This protein binds this small molecule.
Small molecule (SMILES): CC(=O)N[C@@H]1[C@@H](O)[C@H](O)[C@@H](CO)O[C@H]1O

Sequence of chain 1.B:
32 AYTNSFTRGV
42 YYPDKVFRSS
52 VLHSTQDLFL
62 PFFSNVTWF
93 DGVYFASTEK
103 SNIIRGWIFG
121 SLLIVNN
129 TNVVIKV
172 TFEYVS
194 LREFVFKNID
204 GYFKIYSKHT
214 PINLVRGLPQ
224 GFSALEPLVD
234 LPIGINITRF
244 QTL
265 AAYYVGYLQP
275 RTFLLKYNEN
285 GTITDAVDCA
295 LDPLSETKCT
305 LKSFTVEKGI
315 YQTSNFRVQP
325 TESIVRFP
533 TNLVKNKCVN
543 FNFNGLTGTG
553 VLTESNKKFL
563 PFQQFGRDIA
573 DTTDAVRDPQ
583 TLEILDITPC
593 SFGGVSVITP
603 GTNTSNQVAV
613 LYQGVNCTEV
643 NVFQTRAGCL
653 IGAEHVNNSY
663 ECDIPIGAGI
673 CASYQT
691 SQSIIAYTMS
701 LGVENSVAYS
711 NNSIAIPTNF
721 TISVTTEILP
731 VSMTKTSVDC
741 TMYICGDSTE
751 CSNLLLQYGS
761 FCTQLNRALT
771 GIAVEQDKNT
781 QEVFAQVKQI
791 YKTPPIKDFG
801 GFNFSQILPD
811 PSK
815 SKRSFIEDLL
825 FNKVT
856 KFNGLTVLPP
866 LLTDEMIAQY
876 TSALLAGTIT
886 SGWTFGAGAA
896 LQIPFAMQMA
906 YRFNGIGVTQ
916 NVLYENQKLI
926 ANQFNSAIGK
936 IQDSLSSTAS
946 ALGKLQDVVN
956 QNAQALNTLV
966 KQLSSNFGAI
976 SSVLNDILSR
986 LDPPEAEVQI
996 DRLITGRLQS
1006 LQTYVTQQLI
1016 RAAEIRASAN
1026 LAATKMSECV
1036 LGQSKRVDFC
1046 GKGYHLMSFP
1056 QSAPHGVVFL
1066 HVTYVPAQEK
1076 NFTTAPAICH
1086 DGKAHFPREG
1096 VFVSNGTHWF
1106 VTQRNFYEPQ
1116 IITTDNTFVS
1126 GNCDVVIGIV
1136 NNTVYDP

Binding-site contacts:
Ligand atom O7 contacts residue ASN719 of chain 1.B at 3.8 Å.
Ligand atom O5 contacts residue LEU924 of chain 1.B at 4.4 Å.
Ligand atom C2 contacts residue GLN1073 of chain 1.B at 4.2 Å.
Ligand atom C6 contacts residue LEU924 of chain 1.B at 3.7 Å (hydrophobic).
Ligand atom C3 contacts residue ASN719 of chain 1.B at 3.8 Å.
Ligand atom O5 contacts residue GLN1073 of chain 1.B at 4.4 Å.
Ligand atom C1 contacts residue ASN719 of chain 1.B at 1.4 Å.
Ligand atom C5 contacts residue LEU924 of chain 1.B at 3.9 Å (hydrophobic).
Ligand atom C2 contacts residue ASN719 of chain 1.B at 2.4 Å.
Ligand atom N2 contacts residue GLN1073 of chain 1.B at 4.1 Å.
Ligand atom O4 contacts residue LEU924 of chain 1.B at 4.5 Å.
Ligand atom C5 contacts residue ASN719 of chain 1.B at 3.7 Å.
Ligand atom C4 contacts residue ASN719 of chain 1.B at 4.2 Å.
Ligand atom O5 contacts residue ASN719 of chain 1.B at 2.4 Å (h-bond).
Ligand atom C6 contacts residue GLN928 of chain 1.B at 3.9 Å.
Ligand atom N2 contacts residue ASN719 of chain 1.B at 2.9 Å (h-bond).
Ligand atom C1 contacts residue GLN1073 of chain 1.B at 4.4 Å.
Ligand atom C7 contacts residue ASN719 of chain 1.B at 3.6 Å.
Ligand atom O6 contacts residue GLN928 of chain 1.B at 4.0 Å.